The protein below binds the small molecule below.
Small molecule (SMILES): CC(C)CCC[C@@H](C)[C@H]1CC[C@H]2[C@@H]3CC=C4C[C@@H](O)CC[C@]4(C)[C@H]3CC[C@]12C

Binding-site contacts:
Ligand atom C16 contacts residue PHE1683 of chain 1.A at 3.9 Å (hydrophobic).
Ligand atom O1 contacts residue SER1666 of chain 1.A at 4.2 Å.
Ligand atom C6 contacts residue PHE1683 of chain 1.A at 4.3 Å (hydrophobic).
Ligand atom C21 contacts residue PHE1686 of chain 1.A at 3.6 Å (hydrophobic).
Ligand atom C23 contacts residue PHE1686 of chain 1.A at 3.9 Å (hydrophobic).
Ligand atom C6 contacts residue SER1681 of chain 1.A at 4.4 Å.
Ligand atom O1 contacts residue ASP1682 of chain 1.A at 4.3 Å.
Ligand atom C3 contacts residue ASP1682 of chain 1.A at 3.7 Å.
Ligand atom C8 contacts residue PHE1683 of chain 1.A at 4.4 Å (hydrophobic).
Ligand atom C2 contacts residue ASP1682 of chain 1.A at 3.7 Å.
Ligand atom C14 contacts residue PHE1683 of chain 1.A at 3.6 Å (hydrophobic).
Ligand atom C1 contacts residue ASP1682 of chain 1.A at 3.6 Å.
Ligand atom C7 contacts residue PHE1683 of chain 1.A at 3.8 Å (hydrophobic).
Ligand atom C27 contacts residue PHE1686 of chain 1.A at 3.6 Å (hydrophobic).
Ligand atom C17 contacts residue PHE1683 of chain 1.A at 4.0 Å (hydrophobic).
Ligand atom C27 contacts residue PHE1683 of chain 1.A at 4.3 Å (hydrophobic).
Ligand atom C15 contacts residue PHE1683 of chain 1.A at 3.7 Å (hydrophobic).
Ligand atom C4 contacts residue SER1681 of chain 1.A at 4.5 Å.
Ligand atom C9 contacts residue PHE1683 of chain 1.A at 4.4 Å (hydrophobic).

Sequence of chain 1.A:
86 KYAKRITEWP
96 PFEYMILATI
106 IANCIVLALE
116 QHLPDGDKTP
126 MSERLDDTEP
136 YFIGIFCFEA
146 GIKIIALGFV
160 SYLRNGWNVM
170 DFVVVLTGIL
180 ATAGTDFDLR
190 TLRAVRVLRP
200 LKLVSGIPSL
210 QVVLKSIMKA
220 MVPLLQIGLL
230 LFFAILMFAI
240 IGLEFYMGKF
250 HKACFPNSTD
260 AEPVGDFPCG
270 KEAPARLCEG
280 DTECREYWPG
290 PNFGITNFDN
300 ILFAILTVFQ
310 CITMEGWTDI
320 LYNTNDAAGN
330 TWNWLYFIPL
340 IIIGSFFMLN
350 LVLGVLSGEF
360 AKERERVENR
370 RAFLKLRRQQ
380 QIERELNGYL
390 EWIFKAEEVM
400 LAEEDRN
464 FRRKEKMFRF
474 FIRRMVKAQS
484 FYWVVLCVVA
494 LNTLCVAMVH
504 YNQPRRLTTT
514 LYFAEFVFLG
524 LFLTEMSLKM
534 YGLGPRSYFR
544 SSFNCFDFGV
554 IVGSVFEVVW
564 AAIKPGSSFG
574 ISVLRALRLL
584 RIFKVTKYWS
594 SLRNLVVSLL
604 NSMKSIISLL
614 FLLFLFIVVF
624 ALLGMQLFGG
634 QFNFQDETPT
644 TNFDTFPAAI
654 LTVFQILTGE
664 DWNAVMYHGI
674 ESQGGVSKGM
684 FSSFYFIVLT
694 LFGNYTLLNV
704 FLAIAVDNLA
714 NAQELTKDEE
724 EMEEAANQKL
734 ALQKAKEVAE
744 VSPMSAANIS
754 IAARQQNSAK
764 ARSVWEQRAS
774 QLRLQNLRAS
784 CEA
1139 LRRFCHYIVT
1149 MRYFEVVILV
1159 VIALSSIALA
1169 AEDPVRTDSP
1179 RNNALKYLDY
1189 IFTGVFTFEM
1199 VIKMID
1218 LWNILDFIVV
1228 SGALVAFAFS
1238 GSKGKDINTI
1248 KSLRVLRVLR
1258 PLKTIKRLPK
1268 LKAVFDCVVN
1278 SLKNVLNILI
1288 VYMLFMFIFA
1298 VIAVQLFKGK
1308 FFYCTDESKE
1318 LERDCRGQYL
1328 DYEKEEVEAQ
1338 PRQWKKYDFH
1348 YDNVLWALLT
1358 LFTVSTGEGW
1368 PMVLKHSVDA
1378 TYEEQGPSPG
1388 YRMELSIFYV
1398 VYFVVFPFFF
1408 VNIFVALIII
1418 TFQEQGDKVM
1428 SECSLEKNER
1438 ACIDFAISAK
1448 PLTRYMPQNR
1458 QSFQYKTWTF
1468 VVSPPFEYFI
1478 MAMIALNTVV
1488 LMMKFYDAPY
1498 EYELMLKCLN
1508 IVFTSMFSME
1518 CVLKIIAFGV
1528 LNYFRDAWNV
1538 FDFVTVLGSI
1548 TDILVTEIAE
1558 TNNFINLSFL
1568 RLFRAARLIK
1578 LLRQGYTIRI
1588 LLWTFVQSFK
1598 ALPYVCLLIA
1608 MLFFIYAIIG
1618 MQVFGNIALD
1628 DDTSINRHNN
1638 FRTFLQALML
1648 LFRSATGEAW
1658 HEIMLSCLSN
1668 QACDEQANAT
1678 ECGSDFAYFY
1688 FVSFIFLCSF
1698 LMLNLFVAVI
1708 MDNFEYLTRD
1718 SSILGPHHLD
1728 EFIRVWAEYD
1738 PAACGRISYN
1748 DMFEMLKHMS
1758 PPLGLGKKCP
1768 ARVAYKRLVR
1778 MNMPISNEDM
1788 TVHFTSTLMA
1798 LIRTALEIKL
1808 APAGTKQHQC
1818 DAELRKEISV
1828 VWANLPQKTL